Sequence of chain 1.A:
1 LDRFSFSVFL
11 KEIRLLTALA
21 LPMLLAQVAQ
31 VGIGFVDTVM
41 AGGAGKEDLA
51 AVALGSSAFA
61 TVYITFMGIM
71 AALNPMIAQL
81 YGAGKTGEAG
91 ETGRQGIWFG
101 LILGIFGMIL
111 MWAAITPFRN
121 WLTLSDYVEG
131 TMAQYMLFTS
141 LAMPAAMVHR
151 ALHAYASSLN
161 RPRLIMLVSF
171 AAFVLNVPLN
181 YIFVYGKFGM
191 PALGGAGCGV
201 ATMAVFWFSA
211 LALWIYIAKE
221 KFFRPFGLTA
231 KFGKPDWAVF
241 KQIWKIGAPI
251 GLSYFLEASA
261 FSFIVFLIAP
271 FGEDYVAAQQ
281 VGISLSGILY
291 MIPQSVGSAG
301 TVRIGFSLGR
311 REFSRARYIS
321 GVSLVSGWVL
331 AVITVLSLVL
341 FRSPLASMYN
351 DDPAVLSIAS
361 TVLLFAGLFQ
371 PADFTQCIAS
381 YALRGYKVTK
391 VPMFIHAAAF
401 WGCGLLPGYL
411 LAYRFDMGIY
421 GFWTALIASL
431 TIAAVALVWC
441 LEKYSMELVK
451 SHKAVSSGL

This protein binds this small molecule.
Small molecule (SMILES): CC[n+]1c(-c2ccccc2)c2cc(N)ccc2c2ccc(N)cc21

Binding-site contacts:
Ligand atom C11 contacts residue GLN280 of chain 1.A at 4.1 Å.
Ligand atom N24 contacts residue PHE261 of chain 1.A at 3.6 Å.
Ligand atom C4 contacts residue ASP352 of chain 1.A at 4.0 Å.
Ligand atom C16 contacts residue SER57 of chain 1.A at 3.9 Å.
Ligand atom C14 contacts residue ASP352 of chain 1.A at 4.2 Å.
Ligand atom C19 contacts residue ASP351 of chain 1.A at 3.6 Å.
Ligand atom C7 contacts residue SER57 of chain 1.A at 3.3 Å.
Ligand atom C6 contacts residue SER57 of chain 1.A at 3.6 Å.
Ligand atom C8 contacts residue PHE261 of chain 1.A at 3.8 Å (hydrophobic).
Ligand atom C8 contacts residue SER57 of chain 1.A at 3.8 Å.
Ligand atom C11 contacts residue SER57 of chain 1.A at 3.1 Å.
Ligand atom C6 contacts residue GLN280 of chain 1.A at 4.2 Å.
Ligand atom C19 contacts residue SER284 of chain 1.A at 3.0 Å.
Ligand atom C18 contacts residue ASP351 of chain 1.A at 3.2 Å.
Ligand atom C15 contacts residue SER57 of chain 1.A at 4.1 Å.
Ligand atom C20 contacts residue SER284 of chain 1.A at 3.0 Å.
Ligand atom C9 contacts residue SER57 of chain 1.A at 3.7 Å.
Ligand atom C18 contacts residue SER284 of chain 1.A at 4.3 Å.
Ligand atom C17 contacts residue ASP351 of chain 1.A at 3.7 Å.
Ligand atom N5 contacts residue GLN280 of chain 1.A at 4.1 Å.
Ligand atom C17 contacts residue ASP37 of chain 1.A at 3.2 Å.
Ligand atom C16 contacts residue ASP37 of chain 1.A at 3.9 Å.
Ligand atom C22 contacts residue ASP352 of chain 1.A at 3.9 Å.
Ligand atom C20 contacts residue ASP351 of chain 1.A at 4.3 Å.
Ligand atom C12 contacts residue GLN280 of chain 1.A at 3.9 Å.
Ligand atom C9 contacts residue PHE261 of chain 1.A at 2.9 Å (hydrophobic).
Ligand atom C21 contacts residue ASP351 of chain 1.A at 3.8 Å.
Ligand atom C22 contacts residue ALA53 of chain 1.A at 3.7 Å (hydrophobic).
Ligand atom C15 contacts residue SER284 of chain 1.A at 4.3 Å.
Ligand atom C14 contacts residue GLN280 of chain 1.A at 4.0 Å.
Ligand atom C22 contacts residue ASP351 of chain 1.A at 3.6 Å.
Ligand atom N5 contacts residue SER57 of chain 1.A at 4.2 Å.
Ligand atom C21 contacts residue ASP352 of chain 1.A at 2.8 Å.
Ligand atom C10 contacts residue PHE261 of chain 1.A at 3.8 Å (hydrophobic).
Ligand atom C18 contacts residue ASP37 of chain 1.A at 4.0 Å.
Ligand atom C10 contacts residue SER57 of chain 1.A at 3.5 Å.
Ligand atom C13 contacts residue GLN280 of chain 1.A at 3.9 Å.
Ligand atom C12 contacts residue SER57 of chain 1.A at 3.4 Å.
Ligand atom N5 contacts residue ASP352 of chain 1.A at 3.7 Å.
Ligand atom C13 contacts residue SER57 of chain 1.A at 3.8 Å.